Binding-site contacts:
Ligand atom C contacts residue GLN1063 of chain 5.PA at 3.9 Å.
Ligand atom CD1 contacts residue ASN1122 of chain 5.PA at 4.3 Å.
Ligand atom SD contacts residue ASN1072 of chain 5.PA at 3.7 Å.
Ligand atom CE1 contacts residue ASN1072 of chain 5.PA at 3.3 Å.
Ligand atom CD1 contacts residue GLN1063 of chain 5.PA at 3.8 Å.
Ligand atom CD2 contacts residue THR1121 of chain 5.PA at 4.3 Å.
Ligand atom CA contacts residue HIS1126 of chain 5.PA at 4.3 Å.
Ligand atom CD1 contacts residue THR1121 of chain 5.PA at 3.0 Å.
Ligand atom CD2 contacts residue GLN1063 of chain 5.PA at 3.6 Å.
Ligand atom CG contacts residue ASN1072 of chain 5.PA at 4.2 Å.
Ligand atom O contacts residue HIS1126 of chain 5.PA at 3.3 Å (h-bond).
Ligand atom CG contacts residue HIS1126 of chain 5.PA at 4.3 Å.
Ligand atom CE2 contacts residue GLN1063 of chain 5.PA at 3.3 Å.
Ligand atom CD2 contacts residue PHE1125 of chain 5.PA at 4.2 Å (hydrophobic).
Ligand atom CZ contacts residue GLN1063 of chain 5.PA at 4.1 Å.
Ligand atom CE2 contacts residue ASN1072 of chain 5.PA at 4.4 Å.
Ligand atom CG contacts residue THR1121 of chain 5.PA at 3.3 Å.
Ligand atom CD2 contacts residue ALA1120 of chain 5.PA at 3.5 Å (hydrophobic).
Ligand atom CD1 contacts residue ASN1072 of chain 5.PA at 4.0 Å.
Ligand atom OH contacts residue ASN1072 of chain 5.PA at 3.1 Å (h-bond).
Ligand atom O contacts residue THR1121 of chain 5.PA at 4.0 Å.
Ligand atom OH contacts residue HIS1068 of chain 5.PA at 3.8 Å.
Ligand atom O contacts residue VAL1202 of chain 5.PA at 3.2 Å.
Ligand atom CG contacts residue ALA1120 of chain 5.PA at 4.4 Å (hydrophobic).
Ligand atom CD1 contacts residue PHE1125 of chain 5.PA at 3.6 Å (hydrophobic).
Ligand atom CD2 contacts residue HIS1126 of chain 5.PA at 3.4 Å.
Ligand atom CE1 contacts residue THR1121 of chain 5.PA at 3.9 Å.
Ligand atom CD2 contacts residue LEU1129 of chain 5.PA at 4.2 Å (hydrophobic).
Ligand atom CA contacts residue GLN1063 of chain 5.PA at 4.3 Å.
Ligand atom C contacts residue HIS1126 of chain 5.PA at 4.0 Å.
Ligand atom OH contacts residue GLN1063 of chain 5.PA at 3.7 Å.
Ligand atom C contacts residue VAL1202 of chain 5.PA at 4.2 Å (hydrophobic).
Ligand atom CD1 contacts residue ALA1120 of chain 5.PA at 4.3 Å (hydrophobic).
Ligand atom CD2 contacts residue THR1121 of chain 5.PA at 4.0 Å.
Ligand atom CZ contacts residue ASN1072 of chain 5.PA at 3.5 Å.
Ligand atom CG2 contacts residue GLN1063 of chain 5.PA at 3.3 Å.
Ligand atom O contacts residue GLN1063 of chain 5.PA at 2.9 Å (h-bond).
Ligand atom CB contacts residue THR1121 of chain 5.PA at 3.3 Å.
Ligand atom CG contacts residue GLN1063 of chain 5.PA at 4.3 Å.
Ligand atom CB contacts residue GLN1063 of chain 5.PA at 4.5 Å.

Sequence of chain 5.PA:
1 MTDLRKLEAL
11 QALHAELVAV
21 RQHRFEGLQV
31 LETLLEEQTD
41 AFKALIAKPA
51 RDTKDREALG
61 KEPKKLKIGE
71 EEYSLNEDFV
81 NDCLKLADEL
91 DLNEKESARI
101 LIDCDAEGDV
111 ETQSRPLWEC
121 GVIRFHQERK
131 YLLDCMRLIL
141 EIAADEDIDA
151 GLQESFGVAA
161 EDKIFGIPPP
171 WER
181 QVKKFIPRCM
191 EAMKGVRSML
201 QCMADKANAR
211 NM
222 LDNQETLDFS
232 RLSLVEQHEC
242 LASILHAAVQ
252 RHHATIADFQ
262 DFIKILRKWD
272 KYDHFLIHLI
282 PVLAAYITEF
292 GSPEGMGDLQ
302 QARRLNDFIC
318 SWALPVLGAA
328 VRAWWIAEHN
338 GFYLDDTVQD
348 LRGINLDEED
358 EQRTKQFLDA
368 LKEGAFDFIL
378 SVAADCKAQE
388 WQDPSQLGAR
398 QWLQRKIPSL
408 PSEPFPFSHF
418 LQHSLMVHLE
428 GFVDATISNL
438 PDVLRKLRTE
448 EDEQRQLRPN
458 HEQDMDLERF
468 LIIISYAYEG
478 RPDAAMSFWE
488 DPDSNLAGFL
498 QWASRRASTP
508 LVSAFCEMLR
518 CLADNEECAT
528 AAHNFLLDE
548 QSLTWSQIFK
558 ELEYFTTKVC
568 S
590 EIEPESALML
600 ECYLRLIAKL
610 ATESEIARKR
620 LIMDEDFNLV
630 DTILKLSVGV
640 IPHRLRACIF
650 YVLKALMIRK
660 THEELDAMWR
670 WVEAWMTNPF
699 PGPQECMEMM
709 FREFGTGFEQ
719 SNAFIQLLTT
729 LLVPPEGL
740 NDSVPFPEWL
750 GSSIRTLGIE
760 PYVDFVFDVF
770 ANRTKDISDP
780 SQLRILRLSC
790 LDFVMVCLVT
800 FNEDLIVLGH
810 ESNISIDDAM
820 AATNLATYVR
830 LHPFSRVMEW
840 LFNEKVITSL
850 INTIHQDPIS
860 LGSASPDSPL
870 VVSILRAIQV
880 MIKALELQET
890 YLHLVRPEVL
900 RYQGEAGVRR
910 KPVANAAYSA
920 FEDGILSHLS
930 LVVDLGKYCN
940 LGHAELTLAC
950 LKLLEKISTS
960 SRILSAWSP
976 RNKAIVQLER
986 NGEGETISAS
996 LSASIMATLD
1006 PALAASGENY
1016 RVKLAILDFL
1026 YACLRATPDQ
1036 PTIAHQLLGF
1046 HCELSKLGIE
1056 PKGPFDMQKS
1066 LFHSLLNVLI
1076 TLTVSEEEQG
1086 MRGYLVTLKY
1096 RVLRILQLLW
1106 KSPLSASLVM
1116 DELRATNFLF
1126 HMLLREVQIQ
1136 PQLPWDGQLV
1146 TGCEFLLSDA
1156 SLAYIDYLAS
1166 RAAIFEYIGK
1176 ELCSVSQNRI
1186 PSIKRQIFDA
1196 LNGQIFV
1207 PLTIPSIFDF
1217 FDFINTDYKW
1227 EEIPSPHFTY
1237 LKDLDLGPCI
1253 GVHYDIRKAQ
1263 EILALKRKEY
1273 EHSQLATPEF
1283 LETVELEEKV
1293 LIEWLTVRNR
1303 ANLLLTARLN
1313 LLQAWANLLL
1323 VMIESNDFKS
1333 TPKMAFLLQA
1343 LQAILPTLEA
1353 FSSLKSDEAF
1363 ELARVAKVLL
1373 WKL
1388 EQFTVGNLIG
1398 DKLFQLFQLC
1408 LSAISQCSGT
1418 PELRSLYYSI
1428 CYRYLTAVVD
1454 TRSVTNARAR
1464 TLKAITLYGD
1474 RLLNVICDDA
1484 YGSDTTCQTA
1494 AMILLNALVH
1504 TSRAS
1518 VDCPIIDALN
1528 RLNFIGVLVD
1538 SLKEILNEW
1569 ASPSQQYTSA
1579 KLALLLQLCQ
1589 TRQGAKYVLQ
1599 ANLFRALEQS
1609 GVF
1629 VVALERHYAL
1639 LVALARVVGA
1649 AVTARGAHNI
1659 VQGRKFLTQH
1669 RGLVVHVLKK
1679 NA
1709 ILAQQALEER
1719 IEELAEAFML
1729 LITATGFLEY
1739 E

This small molecule binds to this protein.
Small molecule (SMILES): CC[C@H](C)[C@H](N)C(=O)N[C@@H](CC(C)C)C(=O)N1CCC[C@H]1C(=O)N[C@@H](CCSC)C(=O)N[C@@H](Cc1ccc(O)cc1)C(=O)N[C@@H](CCCCN)C(=O)N[C@@H](CC(C)C)C(=O)N[C@@H](CO)C(=O)N1CCC[C@H]1C=O